Sequence of chain 1.C:
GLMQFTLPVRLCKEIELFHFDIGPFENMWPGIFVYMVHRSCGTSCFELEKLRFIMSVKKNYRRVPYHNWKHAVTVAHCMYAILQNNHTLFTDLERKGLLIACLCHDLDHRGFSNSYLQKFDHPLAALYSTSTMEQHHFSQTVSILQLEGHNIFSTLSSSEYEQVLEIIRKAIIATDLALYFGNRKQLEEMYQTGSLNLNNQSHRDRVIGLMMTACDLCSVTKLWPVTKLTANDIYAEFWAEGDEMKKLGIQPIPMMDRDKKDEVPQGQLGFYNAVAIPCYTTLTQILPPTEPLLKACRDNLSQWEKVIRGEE

Binding-site contacts:
Ligand atom O22 contacts residue ALA243 of chain 1.C at 3.5 Å.
Ligand atom N11 contacts residue ILE246 of chain 1.C at 3.1 Å.
Ligand atom C12 contacts residue ILE246 of chain 1.C at 3.3 Å (hydrophobic).
Ligand atom C4 contacts residue TYR247 of chain 1.C at 3.7 Å (hydrophobic).
Ligand atom C4 contacts residue GLN280 of chain 1.C at 2.9 Å.
Ligand atom O22 contacts residue ILE246 of chain 1.C at 3.5 Å.
Ligand atom C17 contacts residue ILE246 of chain 1.C at 3.6 Å (hydrophobic).
Ligand atom O23 contacts residue TYR284 of chain 1.C at 2.7 Å (h-bond).
Ligand atom C24 contacts residue ILE246 of chain 1.C at 3.6 Å (hydrophobic).
Ligand atom O23 contacts residue TRP316 of chain 1.C at 3.7 Å.
Ligand atom C7 contacts residue ILE246 of chain 1.C at 3.3 Å (hydrophobic).
Ligand atom C2 contacts residue PHE283 of chain 1.C at 3.3 Å (hydrophobic).
Ligand atom C5 contacts residue PHE283 of chain 1.C at 3.5 Å (hydrophobic).
Ligand atom C12 contacts residue PHE283 of chain 1.C at 3.8 Å (hydrophobic).
Ligand atom C14 contacts residue PHE283 of chain 1.C at 3.7 Å (hydrophobic).
Ligand atom N11 contacts residue VAL232 of chain 1.C at 3.5 Å.
Ligand atom N3 contacts residue PHE283 of chain 1.C at 3.4 Å.
Ligand atom S21 contacts residue GLN280 of chain 1.C at 3.6 Å (h-bond).
Ligand atom O9 contacts residue PHE283 of chain 1.C at 3.6 Å.
Ligand atom C7 contacts residue GLN280 of chain 1.C at 3.5 Å.
Ligand atom C17 contacts residue TYR78 of chain 1.C at 3.6 Å (hydrophobic).
Ligand atom C1 contacts residue PHE283 of chain 1.C at 3.5 Å (hydrophobic).
Ligand atom C2 contacts residue PHE250 of chain 1.C at 3.7 Å (hydrophobic).
Ligand atom O22 contacts residue GLN280 of chain 1.C at 2.9 Å (h-bond).
Ligand atom C17 contacts residue SER231 of chain 1.C at 3.6 Å.
Ligand atom C24 contacts residue ALA243 of chain 1.C at 3.8 Å (hydrophobic).
Ligand atom N13 contacts residue PHE283 of chain 1.C at 3.5 Å.
Ligand atom C1 contacts residue PHE250 of chain 1.C at 3.8 Å (hydrophobic).
Ligand atom S21 contacts residue ILE246 of chain 1.C at 3.8 Å.
Ligand atom N15 contacts residue LEU229 of chain 1.C at 3.7 Å.
Ligand atom C1 contacts residue MET267 of chain 1.C at 3.7 Å (hydrophobic).
Ligand atom C16 contacts residue ILE246 of chain 1.C at 3.5 Å (hydrophobic).
Ligand atom O9 contacts residue MET267 of chain 1.C at 3.6 Å (h-bond).
Ligand atom O23 contacts residue THR239 of chain 1.C at 3.6 Å.
Ligand atom C5 contacts residue GLN280 of chain 1.C at 3.0 Å.
Ligand atom N8 contacts residue GLN280 of chain 1.C at 2.4 Å (h-bond).
Ligand atom C6 contacts residue PHE283 of chain 1.C at 3.5 Å (hydrophobic).
Ligand atom O23 contacts residue GLN280 of chain 1.C at 3.5 Å (h-bond).
Ligand atom C4 contacts residue PHE283 of chain 1.C at 3.6 Å (hydrophobic).
Ligand atom C24 contacts residue THR239 of chain 1.C at 3.3 Å.

The small molecule below binds the protein below.
Small molecule (SMILES): CCCc1nc(C)c2c(NS(C)(=O)=O)nc3ccc(OC)nc3n12